This protein binds this small molecule.
Small molecule (SMILES): CCOC(=O)c1ccc(OCCC2CCN(c3ccc(C)nn3)CC2)cc1

Binding-site contacts:
Ligand atom N4 contacts residue LEU240 of chain 20.B at 3.6 Å.
Ligand atom N3 contacts residue LEU240 of chain 20.B at 3.5 Å.
Ligand atom C2 contacts residue TYR159 of chain 20.B at 3.5 Å (hydrophobic).
Ligand atom N6 contacts residue VAL196 of chain 20.B at 3.9 Å.
Ligand atom N4 contacts residue LEU134 of chain 20.B at 3.7 Å.
Ligand atom C3 contacts residue ALA24 of chain 20.D at 3.5 Å (hydrophobic).
Ligand atom C4 contacts residue VAL196 of chain 20.B at 3.9 Å (hydrophobic).
Ligand atom C21 contacts residue TYR112 of chain 20.B at 3.3 Å (hydrophobic).
Ligand atom C11 contacts residue ILE110 of chain 20.B at 3.6 Å (hydrophobic).
Ligand atom C11 contacts residue LEU134 of chain 20.B at 3.8 Å (hydrophobic).
Ligand atom C1 contacts residue PRO181 of chain 20.B at 3.7 Å (hydrophobic).
Ligand atom N3 contacts residue TYR159 of chain 20.B at 3.9 Å.
Ligand atom C12 contacts residue PHE237 of chain 20.B at 3.5 Å (hydrophobic).
Ligand atom C4 contacts residue TYR159 of chain 20.B at 3.5 Å (hydrophobic).
Ligand atom C18 contacts residue TYR112 of chain 20.B at 3.7 Å (hydrophobic).
Ligand atom C13 contacts residue MET132 of chain 20.B at 3.8 Å (hydrophobic).
Ligand atom C10 contacts residue MET132 of chain 20.B at 3.3 Å (hydrophobic).
Ligand atom C25 contacts residue SER206 of chain 20.B at 3.8 Å.
Ligand atom C17 contacts residue TYR112 of chain 20.B at 3.8 Å (hydrophobic).
Ligand atom C17 contacts residue PHE237 of chain 20.B at 3.7 Å (hydrophobic).
Ligand atom C8 contacts residue VAL199 of chain 20.B at 3.7 Å (hydrophobic).
Ligand atom C2 contacts residue ILE194 of chain 20.B at 3.5 Å (hydrophobic).
Ligand atom C20 contacts residue TYR205 of chain 20.B at 3.5 Å (hydrophobic).
Ligand atom C5 contacts residue VAL196 of chain 20.B at 3.8 Å (hydrophobic).
Ligand atom C21 contacts residue PHE237 of chain 20.B at 3.7 Å (hydrophobic).
Ligand atom C7 contacts residue TYR159 of chain 20.B at 3.7 Å (hydrophobic).
Ligand atom N3 contacts residue ILE194 of chain 20.B at 3.6 Å.
Ligand atom O22 contacts residue TYR205 of chain 20.B at 3.8 Å.
Ligand atom C13 contacts residue VAL199 of chain 20.B at 3.7 Å (hydrophobic).
Ligand atom O22 contacts residue TYR112 of chain 20.B at 3.5 Å.
Ligand atom C8 contacts residue VAL196 of chain 20.B at 3.6 Å (hydrophobic).
Ligand atom O23 contacts residue TYR112 of chain 20.B at 3.5 Å.
Ligand atom O14 contacts residue MET132 of chain 20.B at 3.4 Å.
Ligand atom C10 contacts residue ILE110 of chain 20.B at 3.5 Å (hydrophobic).
Ligand atom C25 contacts residue ASP236 of chain 20.B at 3.5 Å.
Ligand atom C18 contacts residue PHE237 of chain 20.B at 3.6 Å (hydrophobic).
Ligand atom C19 contacts residue TYR205 of chain 20.B at 3.7 Å (hydrophobic).
Ligand atom O23 contacts residue PHE237 of chain 20.B at 3.8 Å.
Ligand atom C3 contacts residue TYR159 of chain 20.B at 3.6 Å (hydrophobic).
Ligand atom C7 contacts residue VAL196 of chain 20.B at 3.6 Å (hydrophobic).

Sequence of chain 20.B:
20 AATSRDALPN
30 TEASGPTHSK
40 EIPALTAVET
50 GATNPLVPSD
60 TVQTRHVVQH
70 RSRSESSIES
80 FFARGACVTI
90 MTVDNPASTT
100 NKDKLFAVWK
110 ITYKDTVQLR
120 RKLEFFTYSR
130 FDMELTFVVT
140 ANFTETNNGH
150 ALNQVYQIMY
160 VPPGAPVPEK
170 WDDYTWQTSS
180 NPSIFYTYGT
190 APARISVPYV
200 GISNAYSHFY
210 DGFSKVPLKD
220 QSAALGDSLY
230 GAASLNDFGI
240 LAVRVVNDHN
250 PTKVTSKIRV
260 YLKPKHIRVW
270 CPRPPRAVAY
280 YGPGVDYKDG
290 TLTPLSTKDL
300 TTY

Sequence of chain 20.D:
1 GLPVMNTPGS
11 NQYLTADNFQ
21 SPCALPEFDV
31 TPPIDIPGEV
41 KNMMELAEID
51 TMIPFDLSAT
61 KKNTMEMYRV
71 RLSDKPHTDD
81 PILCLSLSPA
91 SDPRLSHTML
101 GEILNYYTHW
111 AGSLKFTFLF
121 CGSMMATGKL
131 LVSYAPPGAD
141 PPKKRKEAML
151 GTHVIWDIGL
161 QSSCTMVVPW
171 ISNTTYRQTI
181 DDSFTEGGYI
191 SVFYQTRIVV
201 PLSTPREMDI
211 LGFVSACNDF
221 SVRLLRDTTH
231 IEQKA